A protein and the small-molecule ligand that binds it are described below.
Small molecule (SMILES): CC(=O)N[C@@H]1[C@@H](O)[C@H](O)[C@@H](CO)O[C@H]1O

Sequence of chain 1.F:
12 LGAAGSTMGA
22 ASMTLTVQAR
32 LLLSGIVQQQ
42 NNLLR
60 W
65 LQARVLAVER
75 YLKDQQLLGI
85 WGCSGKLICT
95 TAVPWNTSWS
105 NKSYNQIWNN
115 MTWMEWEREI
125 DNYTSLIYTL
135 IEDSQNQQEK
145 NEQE

Binding-site contacts:
Ligand atom C4 contacts residue ASN100 of chain 1.F at 4.3 Å.
Ligand atom C1 contacts residue SER102 of chain 1.F at 4.0 Å.
Ligand atom O5 contacts residue ASN100 of chain 1.F at 2.4 Å (h-bond).
Ligand atom C2 contacts residue ASN100 of chain 1.F at 2.6 Å.
Ligand atom C5 contacts residue ASN100 of chain 1.F at 3.6 Å.
Ligand atom C2 contacts residue SER102 of chain 1.F at 3.4 Å.
Ligand atom N2 contacts residue SER102 of chain 1.F at 3.2 Å (h-bond).
Ligand atom N2 contacts residue ASN100 of chain 1.F at 3.0 Å (h-bond).
Ligand atom O7 contacts residue SER102 of chain 1.F at 3.0 Å (h-bond).
Ligand atom C8 contacts residue TRP103 of chain 1.F at 4.4 Å (hydrophobic).
Ligand atom C1 contacts residue ASN100 of chain 1.F at 1.4 Å.
Ligand atom C8 contacts residue LEU130 of chain 1.F at 3.8 Å (hydrophobic).
Ligand atom C8 contacts residue SER102 of chain 1.F at 3.9 Å.
Ligand atom C7 contacts residue SER102 of chain 1.F at 3.1 Å.
Ligand atom C3 contacts residue ASN100 of chain 1.F at 3.9 Å.
Ligand atom C7 contacts residue ASN100 of chain 1.F at 4.2 Å.